The protein below binds the small molecule below.
Small molecule (SMILES): O/N=C/c1c(O)ccc(-c2ccc(O)c(F)c2)c1Cl

Binding-site contacts:
Ligand atom OAA contacts residue LEU223 of chain 1.B at 3.1 Å (h-bond).
Ligand atom CAM contacts residue GLU51 of chain 1.B at 3.5 Å.
Ligand atom CAI contacts residue LEU89 of chain 1.B at 3.9 Å (hydrophobic).
Ligand atom CAO contacts residue GLU51 of chain 1.B at 3.6 Å.
Ligand atom NAL contacts residue MET119 of chain 1.B at 3.6 Å.
Ligand atom CAO contacts residue LEU44 of chain 1.B at 4.0 Å (hydrophobic).
Ligand atom FAD contacts residue GLU51 of chain 1.B at 2.6 Å.
Ligand atom NAL contacts residue MET41 of chain 1.B at 3.6 Å.
Ligand atom CAI contacts residue PHE102 of chain 1.B at 4.1 Å (hydrophobic).
Ligand atom CAR contacts residue PHE102 of chain 1.B at 3.9 Å (hydrophobic).
Ligand atom OAB contacts residue GLU51 of chain 1.B at 2.4 Å (salt-bridge).
Ligand atom CAK contacts residue LEU44 of chain 1.B at 3.7 Å (hydrophobic).
Ligand atom CAO contacts residue ALA48 of chain 1.B at 4.1 Å (hydrophobic).
Ligand atom CAF contacts residue LEU223 of chain 1.B at 4.2 Å (hydrophobic).
Ligand atom OAA contacts residue HIS222 of chain 1.B at 2.1 Å (h-bond).
Ligand atom FAD contacts residue ALA48 of chain 1.B at 3.6 Å.
Ligand atom CAJ contacts residue PHE102 of chain 1.B at 3.9 Å (hydrophobic).
Ligand atom CAG contacts residue LEU89 of chain 1.B at 3.8 Å (hydrophobic).
Ligand atom CAG contacts residue LEU85 of chain 1.B at 3.8 Å (hydrophobic).
Ligand atom OAA contacts residue MET41 of chain 1.B at 3.5 Å.
Ligand atom CAM contacts residue LEU85 of chain 1.B at 4.1 Å (hydrophobic).
Ligand atom CL contacts residue ALA48 of chain 1.B at 4.1 Å.
Ligand atom CAF contacts residue HIS222 of chain 1.B at 4.1 Å.
Ligand atom OAC contacts residue ILE122 of chain 1.B at 3.7 Å.
Ligand atom OAC contacts residue MET119 of chain 1.B at 3.3 Å.
Ligand atom CAH contacts residue ILE122 of chain 1.B at 4.1 Å (hydrophobic).
Ligand atom CAK contacts residue PHE102 of chain 1.B at 4.0 Å (hydrophobic).
Ligand atom NAL contacts residue LEU223 of chain 1.B at 4.2 Å.
Ligand atom OAA contacts residue MET119 of chain 1.B at 4.1 Å.
Ligand atom OAB contacts residue ARG92 of chain 1.B at 3.5 Å (salt-bridge).
Ligand atom OAB contacts residue LEU85 of chain 1.B at 4.1 Å.
Ligand atom CAN contacts residue MET119 of chain 1.B at 3.9 Å (hydrophobic).
Ligand atom CAO contacts residue PHE102 of chain 1.B at 4.1 Å (hydrophobic).
Ligand atom FAD contacts residue LEU47 of chain 1.B at 3.5 Å.
Ligand atom CAH contacts residue MET86 of chain 1.B at 4.0 Å (hydrophobic).
Ligand atom CAF contacts residue GLY219 of chain 1.B at 4.1 Å.
Ligand atom FAD contacts residue LEU44 of chain 1.B at 3.7 Å.
Ligand atom OAC contacts residue HIS222 of chain 1.B at 4.2 Å.
Ligand atom OAA contacts residue GLY219 of chain 1.B at 4.0 Å.
Ligand atom NAL contacts residue HIS222 of chain 1.B at 3.1 Å (h-bond).

Sequence of chain 1.B:
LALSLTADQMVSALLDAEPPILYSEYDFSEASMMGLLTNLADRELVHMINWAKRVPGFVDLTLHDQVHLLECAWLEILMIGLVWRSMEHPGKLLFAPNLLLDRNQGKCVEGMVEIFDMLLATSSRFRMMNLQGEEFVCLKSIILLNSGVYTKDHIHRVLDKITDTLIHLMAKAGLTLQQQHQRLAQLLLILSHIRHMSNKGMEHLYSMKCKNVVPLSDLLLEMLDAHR